Sequence of chain 1.B:
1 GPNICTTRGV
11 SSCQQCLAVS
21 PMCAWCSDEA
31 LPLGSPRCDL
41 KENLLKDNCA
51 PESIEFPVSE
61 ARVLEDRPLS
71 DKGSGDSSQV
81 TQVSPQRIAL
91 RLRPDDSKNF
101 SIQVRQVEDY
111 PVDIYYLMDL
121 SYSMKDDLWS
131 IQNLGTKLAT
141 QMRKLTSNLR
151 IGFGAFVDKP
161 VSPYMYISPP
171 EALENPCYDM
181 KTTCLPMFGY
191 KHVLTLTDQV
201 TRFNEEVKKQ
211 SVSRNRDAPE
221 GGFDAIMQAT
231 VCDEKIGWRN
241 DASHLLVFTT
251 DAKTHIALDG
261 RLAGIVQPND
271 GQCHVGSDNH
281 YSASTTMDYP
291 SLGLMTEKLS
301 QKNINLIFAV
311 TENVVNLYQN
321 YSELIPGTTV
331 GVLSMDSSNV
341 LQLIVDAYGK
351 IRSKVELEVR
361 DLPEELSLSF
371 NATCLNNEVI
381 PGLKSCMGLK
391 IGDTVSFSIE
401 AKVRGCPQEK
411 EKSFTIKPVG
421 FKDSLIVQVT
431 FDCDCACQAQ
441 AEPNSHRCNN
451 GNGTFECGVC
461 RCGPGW

Binding-site contacts:
Ligand atom O5 contacts residue PRO381 of chain 1.B at 4.5 Å.
Ligand atom C2 contacts residue ASN371 of chain 1.B at 2.5 Å.
Ligand atom C8 contacts residue SER369 of chain 1.B at 4.2 Å.
Ligand atom O7 contacts residue SER398 of chain 1.B at 2.9 Å (h-bond).
Ligand atom N2 contacts residue ASN371 of chain 1.B at 2.9 Å (h-bond).
Ligand atom C1 contacts residue ASN371 of chain 1.B at 1.4 Å.
Ligand atom C7 contacts residue ASN371 of chain 1.B at 2.9 Å.
Ligand atom C8 contacts residue ASN371 of chain 1.B at 4.2 Å.
Ligand atom C8 contacts residue SER398 of chain 1.B at 3.3 Å.
Ligand atom O5 contacts residue ASN371 of chain 1.B at 2.4 Å (h-bond).
Ligand atom O7 contacts residue ASN371 of chain 1.B at 2.6 Å (h-bond).
Ligand atom C4 contacts residue ASN371 of chain 1.B at 4.2 Å.
Ligand atom C5 contacts residue ASN371 of chain 1.B at 3.7 Å.
Ligand atom O6 contacts residue PRO381 of chain 1.B at 3.8 Å.
Ligand atom C7 contacts residue SER398 of chain 1.B at 3.6 Å.
Ligand atom C8 contacts residue GLU400 of chain 1.B at 3.7 Å.
Ligand atom C8 contacts residue ILE399 of chain 1.B at 3.9 Å (hydrophobic).
Ligand atom C3 contacts residue ASN371 of chain 1.B at 3.8 Å.

A small-molecule ligand and the protein it binds are described below.
Small molecule (SMILES): CC(=O)N[C@H]1[C@H](O[C@H]2[C@H](O)[C@@H](NC(C)=O)CO[C@@H]2CO)O[C@H](CO)[C@@H](O)[C@@H]1O